Binding-site contacts:
Ligand atom C7 contacts residue GLU152 of chain 1.B at 4.2 Å.
Ligand atom O7 contacts residue ASN173 of chain 1.B at 3.5 Å (h-bond).
Ligand atom C1 contacts residue ASN173 of chain 1.B at 1.4 Å.
Ligand atom C2 contacts residue GLU152 of chain 1.B at 4.1 Å.
Ligand atom C4 contacts residue ASN173 of chain 1.B at 4.2 Å.
Ligand atom O3 contacts residue GLN212 of chain 1.B at 4.5 Å.
Ligand atom O6 contacts residue GLU153 of chain 1.B at 4.0 Å.
Ligand atom C1 contacts residue GLU152 of chain 1.B at 3.8 Å.
Ligand atom C3 contacts residue GLN212 of chain 1.B at 3.9 Å.
Ligand atom C1 contacts residue GLN212 of chain 1.B at 4.0 Å.
Ligand atom O5 contacts residue ILE154 of chain 1.B at 3.5 Å.
Ligand atom C7 contacts residue ASN173 of chain 1.B at 3.4 Å.
Ligand atom C5 contacts residue ASN173 of chain 1.B at 3.7 Å.
Ligand atom C5 contacts residue GLN212 of chain 1.B at 3.8 Å.
Ligand atom C2 contacts residue GLN212 of chain 1.B at 4.4 Å.
Ligand atom C8 contacts residue ASN173 of chain 1.B at 4.5 Å.
Ligand atom C2 contacts residue ASN173 of chain 1.B at 2.5 Å.
Ligand atom C4 contacts residue GLN212 of chain 1.B at 4.2 Å.
Ligand atom O5 contacts residue GLN212 of chain 1.B at 4.3 Å.
Ligand atom N2 contacts residue ASN173 of chain 1.B at 2.9 Å (h-bond).
Ligand atom C6 contacts residue ILE154 of chain 1.B at 4.2 Å (hydrophobic).
Ligand atom O5 contacts residue GLU152 of chain 1.B at 4.1 Å.
Ligand atom O5 contacts residue ASN173 of chain 1.B at 2.4 Å (h-bond).
Ligand atom C1 contacts residue ILE154 of chain 1.B at 3.9 Å (hydrophobic).
Ligand atom O5 contacts residue GLU153 of chain 1.B at 3.9 Å.
Ligand atom O4 contacts residue GLN212 of chain 1.B at 3.9 Å.
Ligand atom C5 contacts residue ILE154 of chain 1.B at 4.1 Å (hydrophobic).
Ligand atom C3 contacts residue ASN173 of chain 1.B at 3.8 Å.
Ligand atom O6 contacts residue LYS216 of chain 1.B at 3.9 Å.
Ligand atom O7 contacts residue GLU152 of chain 1.B at 3.5 Å (salt-bridge).
Ligand atom O6 contacts residue ILE154 of chain 1.B at 3.1 Å (h-bond).

Sequence of chain 1.B:
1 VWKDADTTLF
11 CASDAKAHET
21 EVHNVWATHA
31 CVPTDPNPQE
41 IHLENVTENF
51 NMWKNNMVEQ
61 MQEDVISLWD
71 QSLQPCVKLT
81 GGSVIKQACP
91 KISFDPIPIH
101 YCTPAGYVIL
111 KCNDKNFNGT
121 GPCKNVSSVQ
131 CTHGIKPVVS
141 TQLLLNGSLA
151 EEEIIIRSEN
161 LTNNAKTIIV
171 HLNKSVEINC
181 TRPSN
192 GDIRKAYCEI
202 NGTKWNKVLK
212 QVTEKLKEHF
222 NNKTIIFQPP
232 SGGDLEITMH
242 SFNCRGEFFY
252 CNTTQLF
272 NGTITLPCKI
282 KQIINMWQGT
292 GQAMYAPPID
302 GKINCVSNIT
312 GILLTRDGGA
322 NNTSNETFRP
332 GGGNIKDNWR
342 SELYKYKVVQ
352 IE

A protein and the small-molecule ligand that binds it are described below.
Small molecule (SMILES): CC(=O)N[C@@H]1[C@@H](O)[C@H](O)[C@@H](CO)O[C@H]1O